The small molecule below binds the protein below.
Small molecule (SMILES): CC(=O)N[C@@H](Cc1ccc(Cl)cc1)[B-](O)(O)O

Binding-site contacts:
Ligand atom C5 contacts residue TRP67 of chain 1.C at 3.4 Å (hydrophobic).
Ligand atom C4 contacts residue GLY68 of chain 1.C at 3.6 Å.
Ligand atom O2B contacts residue SER47 of chain 1.C at 2.4 Å (h-bond).
Ligand atom O2B contacts residue CYS43 of chain 1.C at 3.8 Å.
Ligand atom O2B contacts residue ASP46 of chain 1.C at 3.6 Å (salt-bridge).
Ligand atom CL4 contacts residue SER41 of chain 1.C at 3.5 Å.
Ligand atom O contacts residue MET44 of chain 1.C at 3.9 Å.
Ligand atom C2 contacts residue MET44 of chain 1.C at 3.9 Å (hydrophobic).
Ligand atom C3 contacts residue SER69 of chain 1.C at 3.8 Å.
Ligand atom CL4 contacts residue SER42 of chain 1.C at 3.6 Å.
Ligand atom C6 contacts residue SER42 of chain 1.C at 4.0 Å.
Ligand atom C2 contacts residue CYS43 of chain 1.C at 3.6 Å (hydrophobic).
Ligand atom C7 contacts residue SER47 of chain 1.C at 2.6 Å.
Ligand atom C contacts residue SER47 of chain 1.C at 3.9 Å.
Ligand atom C4 contacts residue SER42 of chain 1.C at 3.5 Å.
Ligand atom CL4 contacts residue GLY68 of chain 1.C at 3.4 Å.
Ligand atom B contacts residue SER47 of chain 1.C at 1.4 Å.
Ligand atom CL4 contacts residue SER69 of chain 1.C at 3.5 Å.
Ligand atom C6 contacts residue TRP67 of chain 1.C at 3.7 Å (hydrophobic).
Ligand atom C5 contacts residue GLY68 of chain 1.C at 3.7 Å.
Ligand atom B contacts residue HIS42 of chain 1.B at 3.4 Å.
Ligand atom C1 contacts residue CYS43 of chain 1.C at 3.8 Å (hydrophobic).
Ligand atom C3 contacts residue CYS43 of chain 1.C at 3.9 Å (hydrophobic).
Ligand atom C7 contacts residue SER66 of chain 1.C at 4.0 Å.
Ligand atom C7 contacts residue CYS43 of chain 1.C at 3.5 Å (hydrophobic).
Ligand atom C6 contacts residue VAL65 of chain 1.C at 3.6 Å (hydrophobic).
Ligand atom C3 contacts residue GLY68 of chain 1.C at 4.1 Å.
Ligand atom N contacts residue SER66 of chain 1.C at 3.5 Å (h-bond).
Ligand atom N contacts residue SER47 of chain 1.C at 3.0 Å (h-bond).
Ligand atom O3B contacts residue HIS42 of chain 1.B at 3.1 Å (h-bond).
Ligand atom C4 contacts residue TRP67 of chain 1.C at 3.9 Å (hydrophobic).
Ligand atom C3 contacts residue SER42 of chain 1.C at 3.9 Å.
Ligand atom N contacts residue HIS42 of chain 1.B at 3.9 Å.
Ligand atom C7 contacts residue VAL65 of chain 1.C at 3.9 Å (hydrophobic).
Ligand atom C8 contacts residue SER47 of chain 1.C at 2.3 Å.
Ligand atom C5 contacts residue SER42 of chain 1.C at 3.9 Å.
Ligand atom C9 contacts residue HIS42 of chain 1.B at 3.7 Å.
Ligand atom O2B contacts residue MET44 of chain 1.C at 3.6 Å.
Ligand atom O3B contacts residue SER47 of chain 1.C at 2.4 Å (h-bond).
Ligand atom O2B contacts residue GLY45 of chain 1.C at 2.8 Å (h-bond).

Sequence of chain 1.C:
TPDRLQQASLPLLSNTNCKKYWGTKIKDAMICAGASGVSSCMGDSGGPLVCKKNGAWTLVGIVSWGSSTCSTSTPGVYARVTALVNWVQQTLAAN

Sequence of chain 1.B:
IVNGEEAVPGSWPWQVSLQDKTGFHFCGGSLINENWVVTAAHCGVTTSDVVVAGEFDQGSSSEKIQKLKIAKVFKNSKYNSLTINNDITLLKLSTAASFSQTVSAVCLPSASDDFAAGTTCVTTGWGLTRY